Binding-site contacts:
Ligand atom O3 contacts residue LYS65 of chain 1.A at 4.0 Å.
Ligand atom O2 contacts residue LYS65 of chain 1.A at 2.4 Å (salt-bridge).
Ligand atom C3 contacts residue ARG322 of chain 1.A at 3.8 Å.
Ligand atom O41 contacts residue SER319 of chain 1.A at 3.8 Å.
Ligand atom C3 contacts residue SER319 of chain 1.A at 4.3 Å.
Ligand atom O3C contacts residue ARG61 of chain 1.A at 3.9 Å.
Ligand atom C1B contacts residue ARG61 of chain 1.A at 3.7 Å.
Ligand atom P4 contacts residue LYS55 of chain 1.A at 4.1 Å.
Ligand atom P1 contacts residue ARG322 of chain 1.A at 3.9 Å.
Ligand atom C1 contacts residue ARG322 of chain 1.A at 3.7 Å.
Ligand atom O43 contacts residue LYS55 of chain 1.A at 3.7 Å.
Ligand atom O5 contacts residue LYS65 of chain 1.A at 4.0 Å.
Ligand atom C3C contacts residue ARG61 of chain 1.A at 3.4 Å.
Ligand atom P5 contacts residue LYS55 of chain 1.A at 3.4 Å.
Ligand atom O5 contacts residue LYS55 of chain 1.A at 4.0 Å.
Ligand atom O3 contacts residue SER319 of chain 1.A at 2.9 Å (h-bond).
Ligand atom C5 contacts residue LYS65 of chain 1.A at 4.2 Å.
Ligand atom O52 contacts residue LYS55 of chain 1.A at 3.2 Å (salt-bridge).
Ligand atom C2 contacts residue ARG322 of chain 1.A at 3.4 Å.
Ligand atom O11 contacts residue ARG322 of chain 1.A at 4.0 Å.
Ligand atom C3B contacts residue ARG61 of chain 1.A at 4.2 Å.
Ligand atom O1 contacts residue ARG322 of chain 1.A at 3.6 Å.
Ligand atom O41 contacts residue LYS65 of chain 1.A at 3.7 Å.
Ligand atom O52 contacts residue TYR47 of chain 1.A at 3.1 Å (h-bond).
Ligand atom O41 contacts residue TYR355 of chain 1.A at 3.4 Å (h-bond).
Ligand atom O43 contacts residue MET50 of chain 1.A at 4.3 Å.
Ligand atom O13 contacts residue ARG61 of chain 1.A at 4.1 Å.
Ligand atom O42 contacts residue LYS55 of chain 1.A at 3.4 Å.
Ligand atom O53 contacts residue LYS55 of chain 1.A at 2.6 Å (salt-bridge).
Ligand atom O51 contacts residue ARG61 of chain 1.A at 3.8 Å.
Ligand atom C2B contacts residue ARG61 of chain 1.A at 3.9 Å.
Ligand atom O42 contacts residue LYS65 of chain 1.A at 3.6 Å.
Ligand atom O3 contacts residue ARG322 of chain 1.A at 4.1 Å.
Ligand atom C3 contacts residue LYS65 of chain 1.A at 4.0 Å.
Ligand atom O1B contacts residue ARG61 of chain 1.A at 4.0 Å.
Ligand atom C1C contacts residue ARG61 of chain 1.A at 4.4 Å.
Ligand atom C4 contacts residue LYS65 of chain 1.A at 3.5 Å.
Ligand atom C2 contacts residue LYS65 of chain 1.A at 3.7 Å.
Ligand atom P4 contacts residue LYS65 of chain 1.A at 4.3 Å.
Ligand atom O12 contacts residue ARG322 of chain 1.A at 3.4 Å (salt-bridge).

This protein binds this small molecule.
Small molecule (SMILES): CCCCCCCC(=O)OC[C@H](COP(=O)(O)O[C@@H]1[C@H](O)[C@H](O)[C@@H](OP(=O)(O)O)[C@H](OP(=O)(O)O)[C@H]1O)OC(=O)CCCCCCC

Sequence of chain 1.A:
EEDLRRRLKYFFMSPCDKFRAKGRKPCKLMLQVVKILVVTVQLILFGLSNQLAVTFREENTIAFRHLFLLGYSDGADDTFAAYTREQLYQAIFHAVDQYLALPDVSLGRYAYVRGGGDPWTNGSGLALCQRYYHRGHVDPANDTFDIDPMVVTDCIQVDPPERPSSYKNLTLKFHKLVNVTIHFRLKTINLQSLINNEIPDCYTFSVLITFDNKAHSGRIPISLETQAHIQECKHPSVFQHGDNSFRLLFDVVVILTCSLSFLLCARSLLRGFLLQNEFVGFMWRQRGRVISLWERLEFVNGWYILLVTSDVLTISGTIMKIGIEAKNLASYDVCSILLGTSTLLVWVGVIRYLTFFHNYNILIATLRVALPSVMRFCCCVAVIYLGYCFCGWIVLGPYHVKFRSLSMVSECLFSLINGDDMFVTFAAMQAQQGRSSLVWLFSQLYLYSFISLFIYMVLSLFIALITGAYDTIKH